Binding-site contacts:
Ligand atom C6 contacts residue ASN117 of chain 2.D at 4.3 Å.
Ligand atom C5 contacts residue TYR180 of chain 2.D at 4.4 Å (hydrophobic).
Ligand atom C3 contacts residue ASN117 of chain 2.D at 3.8 Å.
Ligand atom O3 contacts residue TYR180 of chain 2.D at 4.0 Å.
Ligand atom C6 contacts residue TYR180 of chain 2.D at 4.4 Å (hydrophobic).
Ligand atom C1 contacts residue ASN117 of chain 2.D at 1.4 Å.
Ligand atom O6 contacts residue ASN117 of chain 2.D at 3.6 Å.
Ligand atom C2 contacts residue TYR180 of chain 2.D at 3.8 Å (hydrophobic).
Ligand atom C7 contacts residue ASP114 of chain 2.D at 3.4 Å.
Ligand atom O6 contacts residue TYR180 of chain 2.D at 3.2 Å.
Ligand atom N2 contacts residue TYR180 of chain 2.D at 4.4 Å.
Ligand atom C4 contacts residue ASN117 of chain 2.D at 4.2 Å.
Ligand atom O5 contacts residue ASN117 of chain 2.D at 2.4 Å (h-bond).
Ligand atom C5 contacts residue ASN117 of chain 2.D at 3.6 Å.
Ligand atom C3 contacts residue TYR180 of chain 2.D at 4.2 Å (hydrophobic).
Ligand atom O7 contacts residue ASN117 of chain 2.D at 3.9 Å.
Ligand atom N2 contacts residue ASN117 of chain 2.D at 2.9 Å (h-bond).
Ligand atom C4 contacts residue TYR180 of chain 2.D at 4.0 Å (hydrophobic).
Ligand atom C2 contacts residue ASN117 of chain 2.D at 2.5 Å.
Ligand atom C8 contacts residue ASP114 of chain 2.D at 3.3 Å.
Ligand atom C7 contacts residue ASN117 of chain 2.D at 3.6 Å.
Ligand atom C1 contacts residue ASP114 of chain 2.D at 4.0 Å.
Ligand atom O7 contacts residue ASP114 of chain 2.D at 3.6 Å.
Ligand atom O5 contacts residue TYR180 of chain 2.D at 4.0 Å.
Ligand atom N2 contacts residue ASP114 of chain 2.D at 3.9 Å.

A small-molecule ligand and the protein it binds are described below.
Small molecule (SMILES): CC(=O)N[C@@H]1[C@@H](O)[C@H](O)[C@@H](CO)O[C@H]1O

Sequence of chain 2.D:
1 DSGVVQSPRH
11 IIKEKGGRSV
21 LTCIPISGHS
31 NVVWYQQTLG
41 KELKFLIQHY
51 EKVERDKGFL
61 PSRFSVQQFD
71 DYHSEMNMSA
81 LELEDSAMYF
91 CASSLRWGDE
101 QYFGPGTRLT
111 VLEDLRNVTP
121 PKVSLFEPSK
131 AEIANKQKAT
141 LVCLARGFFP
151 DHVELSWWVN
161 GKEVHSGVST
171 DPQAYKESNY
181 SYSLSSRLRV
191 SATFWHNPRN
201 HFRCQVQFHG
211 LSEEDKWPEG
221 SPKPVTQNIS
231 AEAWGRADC